The protein below binds the small molecule below.
Small molecule (SMILES): CC(=O)N[C@@H]1[C@@H](O)[C@H](O)[C@@H](CO)O[C@H]1O

Binding-site contacts:
Ligand atom C1 contacts residue ASN332 of chain 1.C at 1.4 Å.
Ligand atom O5 contacts residue ASN332 of chain 1.C at 2.4 Å (h-bond).
Ligand atom C4 contacts residue ASN332 of chain 1.C at 4.2 Å.
Ligand atom N2 contacts residue GLY328 of chain 1.C at 3.9 Å.
Ligand atom O7 contacts residue GLY328 of chain 1.C at 3.4 Å (h-bond).
Ligand atom C8 contacts residue GLY328 of chain 1.C at 4.0 Å.
Ligand atom C2 contacts residue ASN332 of chain 1.C at 2.5 Å.
Ligand atom O7 contacts residue GLU329 of chain 1.C at 4.5 Å.
Ligand atom C3 contacts residue ASN332 of chain 1.C at 3.8 Å.
Ligand atom C7 contacts residue ASN332 of chain 1.C at 3.3 Å.
Ligand atom C7 contacts residue GLY328 of chain 1.C at 3.6 Å.
Ligand atom C5 contacts residue ASN332 of chain 1.C at 3.7 Å.
Ligand atom O7 contacts residue ASN332 of chain 1.C at 3.0 Å (h-bond).
Ligand atom N2 contacts residue ASN332 of chain 1.C at 2.9 Å (h-bond).

Sequence of chain 1.C:
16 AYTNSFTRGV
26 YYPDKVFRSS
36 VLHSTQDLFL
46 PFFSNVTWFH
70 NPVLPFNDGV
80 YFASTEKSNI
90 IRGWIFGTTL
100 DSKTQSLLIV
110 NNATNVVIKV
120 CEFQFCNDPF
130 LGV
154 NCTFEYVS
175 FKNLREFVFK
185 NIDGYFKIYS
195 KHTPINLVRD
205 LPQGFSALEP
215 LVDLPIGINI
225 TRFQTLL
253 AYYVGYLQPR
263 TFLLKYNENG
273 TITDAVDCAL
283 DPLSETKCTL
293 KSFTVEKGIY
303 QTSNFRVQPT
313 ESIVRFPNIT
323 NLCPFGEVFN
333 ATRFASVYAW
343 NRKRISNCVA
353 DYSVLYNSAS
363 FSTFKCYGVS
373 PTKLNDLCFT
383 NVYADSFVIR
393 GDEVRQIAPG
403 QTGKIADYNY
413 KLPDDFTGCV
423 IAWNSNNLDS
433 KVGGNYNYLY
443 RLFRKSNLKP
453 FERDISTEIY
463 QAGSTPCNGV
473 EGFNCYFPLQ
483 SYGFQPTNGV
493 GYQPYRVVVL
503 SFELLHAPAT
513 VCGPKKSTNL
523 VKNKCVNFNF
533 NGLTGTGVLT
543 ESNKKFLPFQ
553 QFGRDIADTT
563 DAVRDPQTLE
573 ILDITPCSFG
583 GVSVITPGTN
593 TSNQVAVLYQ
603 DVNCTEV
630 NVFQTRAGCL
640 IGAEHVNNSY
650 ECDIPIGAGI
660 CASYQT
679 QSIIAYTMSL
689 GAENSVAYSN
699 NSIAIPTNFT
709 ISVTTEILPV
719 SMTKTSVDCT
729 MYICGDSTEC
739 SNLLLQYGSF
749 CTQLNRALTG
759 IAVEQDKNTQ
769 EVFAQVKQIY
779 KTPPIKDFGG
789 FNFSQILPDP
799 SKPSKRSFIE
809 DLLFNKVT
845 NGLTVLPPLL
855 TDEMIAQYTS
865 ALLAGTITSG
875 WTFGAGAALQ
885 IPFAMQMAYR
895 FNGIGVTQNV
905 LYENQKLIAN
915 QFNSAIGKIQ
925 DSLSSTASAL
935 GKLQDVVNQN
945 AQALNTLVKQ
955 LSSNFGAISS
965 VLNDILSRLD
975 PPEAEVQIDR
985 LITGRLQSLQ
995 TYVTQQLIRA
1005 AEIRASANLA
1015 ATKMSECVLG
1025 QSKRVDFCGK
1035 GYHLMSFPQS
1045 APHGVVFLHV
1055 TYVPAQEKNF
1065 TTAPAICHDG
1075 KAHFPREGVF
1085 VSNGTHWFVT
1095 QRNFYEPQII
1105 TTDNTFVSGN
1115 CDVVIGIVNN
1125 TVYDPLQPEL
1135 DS